Binding-site contacts:
Ligand atom PA contacts residue GLU277 of chain 1.B at 3.6 Å.
Ligand atom N6 contacts residue GLU196 of chain 1.B at 3.0 Å (salt-bridge).
Ligand atom O3B contacts residue CA1 of chain 1.E at 2.9 Å.
Ligand atom O2A contacts residue LYS160 of chain 1.B at 2.7 Å (salt-bridge).
Ligand atom PG contacts residue CA1 of chain 1.E at 3.5 Å.
Ligand atom PB contacts residue SER166 of chain 1.B at 3.8 Å.
Ligand atom O1B contacts residue LYS170 of chain 1.B at 3.4 Å (salt-bridge).
Ligand atom C2 contacts residue ILE199 of chain 1.B at 3.1 Å (hydrophobic).
Ligand atom O2' contacts residue ASP204 of chain 1.B at 3.6 Å.
Ligand atom N1 contacts residue ILE199 of chain 1.B at 2.9 Å (h-bond).
Ligand atom O1A contacts residue CA1 of chain 1.E at 3.1 Å.
Ligand atom C2 contacts residue LEU266 of chain 1.B at 3.7 Å (hydrophobic).
Ligand atom PB contacts residue LYS170 of chain 1.B at 3.6 Å.
Ligand atom C6 contacts residue VAL158 of chain 1.B at 3.5 Å (hydrophobic).
Ligand atom C2 contacts residue PHE198 of chain 1.B at 3.7 Å (hydrophobic).
Ligand atom O3G contacts residue GLY167 of chain 1.B at 3.5 Å (h-bond).
Ligand atom O1B contacts residue HIS165 of chain 1.B at 3.2 Å.
Ligand atom N6 contacts residue PRO197 of chain 1.B at 3.2 Å (h-bond).
Ligand atom C8 contacts residue LYS160 of chain 1.B at 3.6 Å.
Ligand atom C4 contacts residue LEU266 of chain 1.B at 3.6 Å (hydrophobic).
Ligand atom O3A contacts residue GLU277 of chain 1.B at 3.5 Å (salt-bridge).
Ligand atom O2B contacts residue GLY167 of chain 1.B at 2.8 Å (h-bond).
Ligand atom N6 contacts residue VAL158 of chain 1.B at 3.4 Å.
Ligand atom O2A contacts residue LYS170 of chain 1.B at 3.6 Å.
Ligand atom O3G contacts residue SER166 of chain 1.B at 3.8 Å.
Ligand atom O3A contacts residue LYS170 of chain 1.B at 3.2 Å (salt-bridge).
Ligand atom O2' contacts residue LEU266 of chain 1.B at 3.7 Å.
Ligand atom N7 contacts residue GLU196 of chain 1.B at 3.5 Å (salt-bridge).
Ligand atom O2B contacts residue LYS170 of chain 1.B at 3.6 Å.
Ligand atom O1B contacts residue SER166 of chain 1.B at 2.9 Å (h-bond).
Ligand atom N7 contacts residue LYS160 of chain 1.B at 3.1 Å (salt-bridge).
Ligand atom N1 contacts residue PHE198 of chain 1.B at 3.6 Å.
Ligand atom C2' contacts residue LEU266 of chain 1.B at 3.7 Å (hydrophobic).
Ligand atom S1G contacts residue SER166 of chain 1.B at 3.4 Å (h-bond).
Ligand atom N3 contacts residue LEU266 of chain 1.B at 3.6 Å.
Ligand atom O1A contacts residue GLU277 of chain 1.B at 3.1 Å (salt-bridge).
Ligand atom O3A contacts residue CA1 of chain 1.E at 3.7 Å.
Ligand atom O2G contacts residue CA1 of chain 1.E at 3.4 Å.
Ligand atom O2A contacts residue GLU277 of chain 1.B at 3.6 Å.
Ligand atom O1A contacts residue GLU264 of chain 1.B at 3.5 Å (salt-bridge).

Sequence of chain 1.B:
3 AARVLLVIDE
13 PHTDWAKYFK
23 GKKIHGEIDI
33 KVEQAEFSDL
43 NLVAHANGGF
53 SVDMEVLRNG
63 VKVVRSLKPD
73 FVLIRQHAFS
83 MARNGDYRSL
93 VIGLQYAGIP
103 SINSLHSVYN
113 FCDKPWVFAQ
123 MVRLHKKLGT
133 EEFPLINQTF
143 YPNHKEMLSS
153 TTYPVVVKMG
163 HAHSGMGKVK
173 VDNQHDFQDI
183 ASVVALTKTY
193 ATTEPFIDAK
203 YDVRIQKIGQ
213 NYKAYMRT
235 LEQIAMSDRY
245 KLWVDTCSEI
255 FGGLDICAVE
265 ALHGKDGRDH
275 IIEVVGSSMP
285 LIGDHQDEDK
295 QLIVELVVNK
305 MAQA

This small molecule binds to this protein.
Small molecule (SMILES): Nc1ncnc2c1ncn2[C@@H]1O[C@H](COP(=O)(O)OP(=O)(O)OP(O)(O)=S)[C@@H](O)[C@H]1O